Sequence of chain 1.A:
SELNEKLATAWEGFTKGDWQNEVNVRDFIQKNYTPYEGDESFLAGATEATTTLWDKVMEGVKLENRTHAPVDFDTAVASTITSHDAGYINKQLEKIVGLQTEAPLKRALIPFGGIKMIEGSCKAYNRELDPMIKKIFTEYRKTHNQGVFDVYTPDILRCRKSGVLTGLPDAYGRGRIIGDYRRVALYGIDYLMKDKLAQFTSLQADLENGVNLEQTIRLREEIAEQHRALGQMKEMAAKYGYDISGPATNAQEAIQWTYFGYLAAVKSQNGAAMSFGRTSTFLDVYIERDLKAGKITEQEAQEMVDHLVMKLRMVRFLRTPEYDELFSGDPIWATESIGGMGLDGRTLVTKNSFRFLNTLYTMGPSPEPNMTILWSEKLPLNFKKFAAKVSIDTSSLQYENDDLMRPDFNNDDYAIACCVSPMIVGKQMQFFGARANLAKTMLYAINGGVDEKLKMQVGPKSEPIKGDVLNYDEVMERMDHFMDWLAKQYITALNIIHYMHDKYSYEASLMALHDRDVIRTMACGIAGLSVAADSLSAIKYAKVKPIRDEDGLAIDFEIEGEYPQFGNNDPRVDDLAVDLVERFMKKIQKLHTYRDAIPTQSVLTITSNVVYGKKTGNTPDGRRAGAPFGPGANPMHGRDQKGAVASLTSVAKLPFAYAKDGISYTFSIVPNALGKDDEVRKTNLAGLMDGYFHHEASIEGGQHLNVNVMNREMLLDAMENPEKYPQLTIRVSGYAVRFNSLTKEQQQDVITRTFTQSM

The protein below binds the small molecule below.
Small molecule (SMILES): OC[C@H](O)[C@@H](O)CO

Binding-site contacts:
Ligand atom O4 contacts residue ASP330 of chain 1.A at 3.6 Å.
Ligand atom O4 contacts residue ASP324 of chain 1.A at 4.4 Å.
Ligand atom O3 contacts residue ASP324 of chain 1.A at 2.4 Å (salt-bridge).
Ligand atom C1 contacts residue ARG107 of chain 1.A at 4.1 Å.
Ligand atom O4 contacts residue HIS68 of chain 1.A at 3.7 Å.
Ligand atom O1 contacts residue ALA69 of chain 1.A at 3.9 Å.
Ligand atom O2 contacts residue ASP324 of chain 1.A at 4.2 Å.
Ligand atom C4 contacts residue HIS68 of chain 1.A at 4.3 Å.
Ligand atom O4 contacts residue SER741 of chain 1.A at 3.0 Å (h-bond).
Ligand atom C1 contacts residue TYR125 of chain 1.A at 4.3 Å (hydrophobic).
Ligand atom C1 contacts residue HIS68 of chain 1.A at 4.0 Å.
Ligand atom O3 contacts residue HIS68 of chain 1.A at 2.5 Å (h-bond).
Ligand atom C4 contacts residue ASP330 of chain 1.A at 3.4 Å.
Ligand atom C1 contacts residue PRO70 of chain 1.A at 4.1 Å (hydrophobic).
Ligand atom O1 contacts residue TYR125 of chain 1.A at 3.3 Å (h-bond).
Ligand atom O2 contacts residue ALA69 of chain 1.A at 4.3 Å.
Ligand atom C2 contacts residue HIS68 of chain 1.A at 3.8 Å.
Ligand atom O3 contacts residue SER741 of chain 1.A at 4.3 Å.
Ligand atom O2 contacts residue HIS68 of chain 1.A at 3.0 Å (h-bond).
Ligand atom C2 contacts residue TYR125 of chain 1.A at 4.2 Å (hydrophobic).
Ligand atom O1 contacts residue HIS68 of chain 1.A at 4.5 Å.
Ligand atom C1 contacts residue ASP330 of chain 1.A at 4.2 Å.
Ligand atom C3 contacts residue ASP324 of chain 1.A at 3.6 Å.
Ligand atom C3 contacts residue HIS68 of chain 1.A at 3.5 Å.
Ligand atom O1 contacts residue PRO70 of chain 1.A at 3.2 Å.
Ligand atom C4 contacts residue SER741 of chain 1.A at 4.3 Å.
Ligand atom C1 contacts residue ALA69 of chain 1.A at 3.8 Å (hydrophobic).
Ligand atom C4 contacts residue ASP324 of chain 1.A at 4.1 Å.
Ligand atom O2 contacts residue TYR125 of chain 1.A at 3.3 Å (h-bond).
Ligand atom O1 contacts residue ARG107 of chain 1.A at 4.0 Å.
Ligand atom O4 contacts residue GLY329 of chain 1.A at 4.0 Å.
Ligand atom C2 contacts residue ASP324 of chain 1.A at 3.9 Å.